Sequence of chain 1.E:
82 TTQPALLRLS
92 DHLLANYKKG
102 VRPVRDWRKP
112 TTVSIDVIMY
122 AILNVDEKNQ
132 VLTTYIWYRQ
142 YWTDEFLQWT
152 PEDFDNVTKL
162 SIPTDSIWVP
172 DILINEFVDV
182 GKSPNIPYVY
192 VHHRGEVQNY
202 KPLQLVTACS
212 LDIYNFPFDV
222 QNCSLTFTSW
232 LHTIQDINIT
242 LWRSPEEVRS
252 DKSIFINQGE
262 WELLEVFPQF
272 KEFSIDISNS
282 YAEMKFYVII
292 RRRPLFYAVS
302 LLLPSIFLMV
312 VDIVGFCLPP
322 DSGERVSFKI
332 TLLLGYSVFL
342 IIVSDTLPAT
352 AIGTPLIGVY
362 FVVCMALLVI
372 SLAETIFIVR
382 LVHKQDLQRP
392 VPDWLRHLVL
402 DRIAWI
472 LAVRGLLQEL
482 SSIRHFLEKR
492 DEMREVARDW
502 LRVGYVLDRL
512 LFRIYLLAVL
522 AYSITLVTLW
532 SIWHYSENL

This protein binds this small molecule.
Small molecule (SMILES): NCCc1c[nH]c2ccc(O)cc12

Binding-site contacts:
Ligand atom CB contacts residue TYR282 of chain 1.A at 4.0 Å (hydrophobic).
Ligand atom CZ3 contacts residue TYR201 of chain 1.E at 3.5 Å (hydrophobic).
Ligand atom CE3 contacts residue TYR201 of chain 1.E at 3.7 Å (hydrophobic).
Ligand atom OH contacts residue TYR201 of chain 1.E at 4.1 Å.
Ligand atom NZ contacts residue SER230 of chain 1.A at 3.2 Å (h-bond).
Ligand atom CH2 contacts residue ARG140 of chain 1.E at 4.1 Å.
Ligand atom CG contacts residue TYR282 of chain 1.A at 4.2 Å (hydrophobic).
Ligand atom NZ contacts residue TYR282 of chain 1.A at 4.0 Å.
Ligand atom CD1 contacts residue TRP138 of chain 1.E at 4.3 Å (hydrophobic).
Ligand atom CE3 contacts residue TRP231 of chain 1.A at 3.5 Å (hydrophobic).
Ligand atom OH contacts residue TRP231 of chain 1.A at 2.9 Å (h-bond).
Ligand atom OH contacts residue LYS202 of chain 1.E at 3.6 Å (salt-bridge).
Ligand atom OH contacts residue TYR139 of chain 1.E at 3.2 Å (h-bond).
Ligand atom CZ2 contacts residue ARG140 of chain 1.E at 3.8 Å.
Ligand atom CZ2 contacts residue ILE119 of chain 1.E at 4.0 Å (hydrophobic).
Ligand atom CD2 contacts residue TRP138 of chain 1.E at 3.6 Å (hydrophobic).
Ligand atom CA contacts residue TRP231 of chain 1.A at 3.3 Å (hydrophobic).
Ligand atom CZ3 contacts residue TRP138 of chain 1.E at 3.9 Å (hydrophobic).
Ligand atom CZ3 contacts residue TYR139 of chain 1.E at 4.0 Å (hydrophobic).
Ligand atom CE2 contacts residue TRP138 of chain 1.E at 4.0 Å (hydrophobic).
Ligand atom CA contacts residue TYR282 of chain 1.A at 4.0 Å (hydrophobic).
Ligand atom NE1 contacts residue TYR201 of chain 1.E at 4.3 Å.
Ligand atom CZ3 contacts residue TRP231 of chain 1.A at 3.6 Å (hydrophobic).
Ligand atom CE2 contacts residue TYR201 of chain 1.E at 3.8 Å (hydrophobic).
Ligand atom CA contacts residue SER230 of chain 1.A at 4.3 Å.
Ligand atom CD1 contacts residue ILE276 of chain 1.A at 3.8 Å (hydrophobic).
Ligand atom CH2 contacts residue TYR201 of chain 1.E at 3.6 Å (hydrophobic).
Ligand atom CH2 contacts residue TYR139 of chain 1.E at 3.8 Å (hydrophobic).
Ligand atom NZ contacts residue TRP231 of chain 1.A at 3.6 Å.
Ligand atom OH contacts residue TRP138 of chain 1.E at 3.9 Å.
Ligand atom CE3 contacts residue TRP138 of chain 1.E at 3.6 Å (hydrophobic).
Ligand atom CH2 contacts residue TRP138 of chain 1.E at 4.0 Å (hydrophobic).
Ligand atom CD2 contacts residue TYR201 of chain 1.E at 3.9 Å (hydrophobic).
Ligand atom CZ2 contacts residue TYR201 of chain 1.E at 3.7 Å (hydrophobic).
Ligand atom CG contacts residue TRP138 of chain 1.E at 3.7 Å (hydrophobic).
Ligand atom NE1 contacts residue ILE276 of chain 1.A at 3.8 Å.
Ligand atom CB contacts residue TRP138 of chain 1.E at 3.8 Å (hydrophobic).
Ligand atom CD1 contacts residue TYR282 of chain 1.A at 4.0 Å (hydrophobic).
Ligand atom NZ contacts residue THR229 of chain 1.A at 4.4 Å.
Ligand atom CB contacts residue PHE274 of chain 1.A at 4.3 Å (hydrophobic).

Sequence of chain 1.A:
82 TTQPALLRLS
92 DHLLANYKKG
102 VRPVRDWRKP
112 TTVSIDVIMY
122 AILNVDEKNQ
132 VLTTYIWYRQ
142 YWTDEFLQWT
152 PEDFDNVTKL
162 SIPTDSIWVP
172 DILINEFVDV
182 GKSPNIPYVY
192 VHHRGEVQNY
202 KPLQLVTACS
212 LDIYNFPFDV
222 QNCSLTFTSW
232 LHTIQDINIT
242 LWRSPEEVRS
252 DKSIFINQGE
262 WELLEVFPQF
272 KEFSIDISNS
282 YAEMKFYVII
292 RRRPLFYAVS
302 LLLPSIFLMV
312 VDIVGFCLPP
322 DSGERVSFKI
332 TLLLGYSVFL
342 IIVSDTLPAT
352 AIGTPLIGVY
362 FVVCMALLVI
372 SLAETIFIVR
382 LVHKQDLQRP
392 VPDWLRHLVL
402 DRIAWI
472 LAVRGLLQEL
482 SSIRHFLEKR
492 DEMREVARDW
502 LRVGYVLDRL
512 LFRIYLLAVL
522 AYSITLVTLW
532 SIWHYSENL